Binding-site contacts:
Ligand atom C3 contacts residue ASN1134 of chain 8.C at 3.8 Å.
Ligand atom C2 contacts residue GLU941 of chain 8.C at 4.3 Å.
Ligand atom C6 contacts residue SER943 of chain 8.C at 4.4 Å.
Ligand atom C8 contacts residue SER1133 of chain 8.C at 4.4 Å.
Ligand atom C7 contacts residue ASN1134 of chain 8.C at 4.0 Å.
Ligand atom C4 contacts residue ASN1134 of chain 8.C at 4.2 Å.
Ligand atom C4 contacts residue SER943 of chain 8.C at 4.1 Å.
Ligand atom C8 contacts residue HIS1132 of chain 8.C at 3.3 Å.
Ligand atom N2 contacts residue ASN1134 of chain 8.C at 2.9 Å (h-bond).
Ligand atom N2 contacts residue GLU941 of chain 8.C at 3.6 Å.
Ligand atom O5 contacts residue ASN1134 of chain 8.C at 2.4 Å (h-bond).
Ligand atom C1 contacts residue ASN1134 of chain 8.C at 1.4 Å.
Ligand atom C1 contacts residue SER943 of chain 8.C at 4.5 Å.
Ligand atom C5 contacts residue SER943 of chain 8.C at 4.4 Å.
Ligand atom C8 contacts residue GLU941 of chain 8.C at 3.8 Å.
Ligand atom C2 contacts residue ASN1134 of chain 8.C at 2.5 Å.
Ligand atom C7 contacts residue HIS1132 of chain 8.C at 4.1 Å.
Ligand atom C2 contacts residue SER943 of chain 8.C at 4.5 Å.
Ligand atom C7 contacts residue GLU941 of chain 8.C at 3.7 Å.
Ligand atom O3 contacts residue SER943 of chain 8.C at 3.9 Å.
Ligand atom O6 contacts residue SER943 of chain 8.C at 4.2 Å.
Ligand atom N2 contacts residue HIS1132 of chain 8.C at 3.9 Å.
Ligand atom O7 contacts residue GLU941 of chain 8.C at 4.2 Å.
Ligand atom O7 contacts residue SER943 of chain 8.C at 3.5 Å.
Ligand atom C5 contacts residue ASN1134 of chain 8.C at 3.7 Å.

Sequence of chain 8.C:
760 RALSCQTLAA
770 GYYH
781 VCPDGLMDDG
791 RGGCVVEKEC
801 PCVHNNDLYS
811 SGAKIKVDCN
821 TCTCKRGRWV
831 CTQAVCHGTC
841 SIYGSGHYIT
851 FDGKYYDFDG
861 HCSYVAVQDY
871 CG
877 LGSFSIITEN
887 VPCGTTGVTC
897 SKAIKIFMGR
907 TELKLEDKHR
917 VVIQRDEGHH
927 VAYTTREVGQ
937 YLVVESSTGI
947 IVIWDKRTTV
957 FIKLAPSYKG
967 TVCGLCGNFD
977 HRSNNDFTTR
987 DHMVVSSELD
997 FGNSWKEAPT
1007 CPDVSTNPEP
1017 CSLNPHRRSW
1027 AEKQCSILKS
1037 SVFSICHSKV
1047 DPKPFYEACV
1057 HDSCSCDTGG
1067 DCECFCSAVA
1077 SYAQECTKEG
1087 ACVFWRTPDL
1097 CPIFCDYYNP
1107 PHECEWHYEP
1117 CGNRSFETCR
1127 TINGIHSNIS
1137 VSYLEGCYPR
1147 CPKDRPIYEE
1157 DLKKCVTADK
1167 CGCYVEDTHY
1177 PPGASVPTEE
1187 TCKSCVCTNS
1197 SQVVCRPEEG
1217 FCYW

A protein and the small-molecule ligand that binds it are described below.
Small molecule (SMILES): CC(=O)N[C@H]1[C@H](O[C@H]2[C@H](O)[C@@H](NC(C)=O)CO[C@@H]2CO)O[C@H](CO)[C@@H](O)[C@@H]1O